The protein below binds the small molecule below.
Small molecule (SMILES): CC(=O)N[C@@H]1[C@@H](O)[C@H](O)[C@@H](CO)O[C@H]1O

Sequence of chain 1.A:
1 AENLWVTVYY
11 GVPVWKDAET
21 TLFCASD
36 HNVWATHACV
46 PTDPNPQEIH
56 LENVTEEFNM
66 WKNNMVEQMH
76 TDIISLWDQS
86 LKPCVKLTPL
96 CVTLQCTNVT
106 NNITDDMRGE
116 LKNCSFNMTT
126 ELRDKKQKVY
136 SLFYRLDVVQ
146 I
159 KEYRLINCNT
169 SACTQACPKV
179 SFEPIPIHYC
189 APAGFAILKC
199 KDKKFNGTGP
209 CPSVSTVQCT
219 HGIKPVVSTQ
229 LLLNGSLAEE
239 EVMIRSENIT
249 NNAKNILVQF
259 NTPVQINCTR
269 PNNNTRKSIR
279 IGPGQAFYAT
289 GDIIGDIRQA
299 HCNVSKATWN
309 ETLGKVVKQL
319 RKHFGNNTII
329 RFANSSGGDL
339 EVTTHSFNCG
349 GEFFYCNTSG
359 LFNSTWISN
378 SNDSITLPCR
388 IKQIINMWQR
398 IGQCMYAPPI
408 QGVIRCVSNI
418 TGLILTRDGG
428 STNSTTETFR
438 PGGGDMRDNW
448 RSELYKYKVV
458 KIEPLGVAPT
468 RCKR

Sequence of chain 1.C:
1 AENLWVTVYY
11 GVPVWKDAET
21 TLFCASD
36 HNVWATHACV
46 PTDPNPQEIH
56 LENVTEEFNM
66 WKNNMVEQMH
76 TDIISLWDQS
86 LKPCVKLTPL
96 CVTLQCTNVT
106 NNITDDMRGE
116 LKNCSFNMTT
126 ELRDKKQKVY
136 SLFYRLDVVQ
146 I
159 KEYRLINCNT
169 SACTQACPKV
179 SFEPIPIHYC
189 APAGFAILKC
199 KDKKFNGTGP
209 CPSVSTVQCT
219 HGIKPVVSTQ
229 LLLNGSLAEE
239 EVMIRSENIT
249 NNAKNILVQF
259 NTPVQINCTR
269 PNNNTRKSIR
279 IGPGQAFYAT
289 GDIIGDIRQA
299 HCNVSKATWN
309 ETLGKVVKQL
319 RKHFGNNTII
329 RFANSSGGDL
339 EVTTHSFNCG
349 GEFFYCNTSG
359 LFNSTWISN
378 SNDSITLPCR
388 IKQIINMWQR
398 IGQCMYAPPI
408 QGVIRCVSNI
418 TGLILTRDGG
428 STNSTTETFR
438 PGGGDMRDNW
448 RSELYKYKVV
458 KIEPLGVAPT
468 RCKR

Binding-site contacts:
Ligand atom C8 contacts residue THR168 of chain 1.A at 4.3 Å.
Ligand atom C8 contacts residue ASN167 of chain 1.A at 3.4 Å.
Ligand atom C1 contacts residue ARG162 of chain 1.A at 3.8 Å.
Ligand atom C3 contacts residue ASN167 of chain 1.A at 3.8 Å.
Ligand atom C1 contacts residue ASN167 of chain 1.A at 1.4 Å.
Ligand atom C5 contacts residue ARG162 of chain 1.A at 4.3 Å.
Ligand atom C7 contacts residue ASN167 of chain 1.A at 3.3 Å.
Ligand atom O6 contacts residue VAL144 of chain 1.A at 4.3 Å.
Ligand atom O6 contacts residue ARG162 of chain 1.A at 3.5 Å (salt-bridge).
Ligand atom C2 contacts residue ASN167 of chain 1.A at 2.5 Å.
Ligand atom C7 contacts residue ARG278 of chain 1.C at 3.9 Å.
Ligand atom O7 contacts residue ASN167 of chain 1.A at 3.3 Å (h-bond).
Ligand atom N2 contacts residue THR168 of chain 1.A at 4.3 Å.
Ligand atom O5 contacts residue ARG162 of chain 1.A at 3.3 Å (salt-bridge).
Ligand atom C5 contacts residue ASN167 of chain 1.A at 3.7 Å.
Ligand atom O7 contacts residue ARG278 of chain 1.C at 3.0 Å (salt-bridge).
Ligand atom C4 contacts residue ASN167 of chain 1.A at 4.2 Å.
Ligand atom C6 contacts residue ARG162 of chain 1.A at 4.4 Å.
Ligand atom O6 contacts residue ASN167 of chain 1.A at 4.5 Å.
Ligand atom C8 contacts residue ARG278 of chain 1.C at 4.1 Å.
Ligand atom O5 contacts residue ASN167 of chain 1.A at 2.4 Å (h-bond).
Ligand atom N2 contacts residue ASN167 of chain 1.A at 2.9 Å (h-bond).